Sequence of chain 1.E:
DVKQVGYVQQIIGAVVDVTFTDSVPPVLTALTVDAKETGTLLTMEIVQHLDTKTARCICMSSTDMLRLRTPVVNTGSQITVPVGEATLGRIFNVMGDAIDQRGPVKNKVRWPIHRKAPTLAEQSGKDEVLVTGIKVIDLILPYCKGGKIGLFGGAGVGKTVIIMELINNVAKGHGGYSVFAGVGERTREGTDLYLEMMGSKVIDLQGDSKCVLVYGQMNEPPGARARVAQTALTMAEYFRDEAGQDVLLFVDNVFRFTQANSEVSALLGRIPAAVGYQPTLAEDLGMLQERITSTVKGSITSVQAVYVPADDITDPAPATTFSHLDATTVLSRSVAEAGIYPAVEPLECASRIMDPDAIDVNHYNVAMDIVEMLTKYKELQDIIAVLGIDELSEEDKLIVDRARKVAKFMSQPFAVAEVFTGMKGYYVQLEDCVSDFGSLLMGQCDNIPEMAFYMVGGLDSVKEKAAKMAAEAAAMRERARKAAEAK

Sequence of chain 1.B:
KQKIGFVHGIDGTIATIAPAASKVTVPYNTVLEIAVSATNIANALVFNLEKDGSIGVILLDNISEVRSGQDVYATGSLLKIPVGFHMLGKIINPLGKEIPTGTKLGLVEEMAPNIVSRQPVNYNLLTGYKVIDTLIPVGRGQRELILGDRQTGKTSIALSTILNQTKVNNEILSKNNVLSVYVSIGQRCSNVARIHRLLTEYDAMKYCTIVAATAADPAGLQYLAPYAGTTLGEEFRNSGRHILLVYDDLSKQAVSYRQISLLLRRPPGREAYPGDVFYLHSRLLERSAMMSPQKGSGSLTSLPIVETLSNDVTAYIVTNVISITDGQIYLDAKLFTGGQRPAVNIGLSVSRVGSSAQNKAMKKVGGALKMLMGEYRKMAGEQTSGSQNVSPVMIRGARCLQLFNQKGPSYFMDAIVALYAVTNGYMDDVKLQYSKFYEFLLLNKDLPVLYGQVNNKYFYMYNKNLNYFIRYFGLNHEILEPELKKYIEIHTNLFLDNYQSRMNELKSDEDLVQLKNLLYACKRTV

A protein and the small-molecule ligand that binds it are described below.
Small molecule (SMILES): COCCOCCOCCOc1ccc(C(C)(C)CC(C)(C)C)cc1

Binding-site contacts:
Ligand atom C12 contacts residue PHE329 of chain 1.E at 3.7 Å (hydrophobic).
Ligand atom C3 contacts residue ASP318 of chain 1.E at 3.9 Å.
Ligand atom O18 contacts residue THR335 of chain 1.E at 3.6 Å.
Ligand atom C23 contacts residue SER358 of chain 1.E at 3.2 Å.
Ligand atom C25 contacts residue ATP1 of chain 1.Z at 3.4 Å.
Ligand atom C13 contacts residue ILE320 of chain 1.E at 4.1 Å (hydrophobic).
Ligand atom C19 contacts residue GLN186 of chain 1.B at 3.9 Å.
Ligand atom C17 contacts residue PHE329 of chain 1.E at 4.4 Å (hydrophobic).
Ligand atom C20 contacts residue GLN186 of chain 1.B at 4.1 Å.
Ligand atom C25 contacts residue PHE371 of chain 1.B at 3.5 Å (hydrophobic).
Ligand atom C22 contacts residue ARG359 of chain 1.E at 3.6 Å.
Ligand atom C19 contacts residue THR335 of chain 1.E at 3.8 Å.
Ligand atom C14 contacts residue ILE320 of chain 1.E at 3.8 Å (hydrophobic).
Ligand atom C17 contacts residue THR335 of chain 1.E at 4.0 Å.
Ligand atom C22 contacts residue SER358 of chain 1.E at 3.0 Å.
Ligand atom C23 contacts residue GLN186 of chain 1.B at 4.2 Å.
Ligand atom C22 contacts residue ASP333 of chain 1.E at 4.2 Å.
Ligand atom C13 contacts residue ARG185 of chain 1.B at 3.5 Å.
Ligand atom C16 contacts residue THR335 of chain 1.E at 3.8 Å.
Ligand atom O15 contacts residue PHE329 of chain 1.E at 3.4 Å.
Ligand atom C20 contacts residue ASP333 of chain 1.E at 4.0 Å.
Ligand atom C10 contacts residue PHE159 of chain 1.E at 3.7 Å (hydrophobic).
Ligand atom C7 contacts residue GLU355 of chain 1.E at 4.2 Å.
Ligand atom O21 contacts residue SER358 of chain 1.E at 4.4 Å.
Ligand atom O24 contacts residue SER358 of chain 1.E at 2.8 Å (h-bond).
Ligand atom C22 contacts residue ALA357 of chain 1.E at 4.4 Å (hydrophobic).
Ligand atom C22 contacts residue GLN186 of chain 1.B at 4.3 Å.
Ligand atom C13 contacts residue PHE329 of chain 1.E at 4.2 Å (hydrophobic).
Ligand atom C11 contacts residue PHE159 of chain 1.E at 3.6 Å (hydrophobic).
Ligand atom O21 contacts residue GLN186 of chain 1.B at 3.5 Å.
Ligand atom C23 contacts residue ARG359 of chain 1.E at 4.3 Å.
Ligand atom O15 contacts residue THR335 of chain 1.E at 4.3 Å.
Ligand atom C12 contacts residue ARG185 of chain 1.B at 4.1 Å.
Ligand atom O24 contacts residue ATP1 of chain 1.Z at 4.0 Å.
Ligand atom O24 contacts residue ARG359 of chain 1.E at 3.5 Å.
Ligand atom O15 contacts residue ARG185 of chain 1.B at 3.9 Å.
Ligand atom C11 contacts residue PHE329 of chain 1.E at 4.1 Å (hydrophobic).
Ligand atom C25 contacts residue SER358 of chain 1.E at 3.7 Å.
Ligand atom C17 contacts residue GLN186 of chain 1.B at 4.3 Å.
Ligand atom C4 contacts residue VAL315 of chain 1.E at 4.2 Å (hydrophobic).